Binding-site contacts:
Ligand atom N contacts residue ASP191 of chain 1.A at 3.8 Å.
Ligand atom SG contacts residue PHE28 of chain 1.A at 3.7 Å.
Ligand atom N contacts residue TRP24 of chain 1.A at 2.7 Å.
Ligand atom S1 contacts residue LYS166 of chain 1.A at 3.7 Å.
Ligand atom OXT contacts residue SER228 of chain 1.A at 2.9 Å (h-bond).
Ligand atom C3 contacts residue ASN52 of chain 1.A at 3.1 Å.
Ligand atom O contacts residue ASP191 of chain 1.A at 4.1 Å.
Ligand atom O2 contacts residue LYS166 of chain 1.A at 3.5 Å (salt-bridge).
Ligand atom C4 contacts residue PHE28 of chain 1.A at 3.4 Å (hydrophobic).
Ligand atom OXT contacts residue TRP24 of chain 1.A at 3.0 Å.
Ligand atom CA contacts residue LYS55 of chain 1.A at 3.4 Å.
Ligand atom C5 contacts residue TYR104 of chain 1.C at 3.7 Å (hydrophobic).
Ligand atom O contacts residue LYS55 of chain 1.A at 3.6 Å.
Ligand atom N contacts residue PHE95 of chain 1.A at 4.1 Å.
Ligand atom N1 contacts residue PHE28 of chain 1.A at 3.5 Å.
Ligand atom OXT contacts residue TYR167 of chain 1.A at 4.0 Å.
Ligand atom SG contacts residue LYS55 of chain 1.A at 4.0 Å.
Ligand atom O3 contacts residue TYR104 of chain 1.C at 3.9 Å.
Ligand atom CB contacts residue SER228 of chain 1.A at 3.8 Å.
Ligand atom CB contacts residue LYS55 of chain 1.A at 3.5 Å.
Ligand atom S1 contacts residue PHE28 of chain 1.A at 4.0 Å.
Ligand atom O contacts residue SER228 of chain 1.A at 3.9 Å.
Ligand atom OXT contacts residue LEU224 of chain 1.A at 3.0 Å.
Ligand atom SG contacts residue HIS56 of chain 1.A at 3.4 Å (h-bond).
Ligand atom C1 contacts residue LYS55 of chain 1.A at 3.2 Å.
Ligand atom O contacts residue LYS166 of chain 1.A at 2.6 Å.
Ligand atom O contacts residue TYR167 of chain 1.A at 2.9 Å (h-bond).
Ligand atom CB contacts residue LYS166 of chain 1.A at 3.7 Å.
Ligand atom CA contacts residue TRP24 of chain 1.A at 3.9 Å (hydrophobic).
Ligand atom CA contacts residue LYS166 of chain 1.A at 3.9 Å.
Ligand atom C4 contacts residue ASN52 of chain 1.A at 4.0 Å.
Ligand atom N1 contacts residue ASN52 of chain 1.A at 3.7 Å.
Ligand atom CB contacts residue LEU224 of chain 1.A at 3.8 Å (hydrophobic).
Ligand atom C3 contacts residue PHE28 of chain 1.A at 3.2 Å (hydrophobic).
Ligand atom O2 contacts residue TYR104 of chain 1.C at 2.9 Å.
Ligand atom CB contacts residue TYR167 of chain 1.A at 3.6 Å (hydrophobic).
Ligand atom C1 contacts residue LYS166 of chain 1.A at 3.0 Å.
Ligand atom CB contacts residue TRP24 of chain 1.A at 4.0 Å (hydrophobic).
Ligand atom O2 contacts residue PHE48 of chain 1.A at 3.9 Å.
Ligand atom N1 contacts residue PHE48 of chain 1.A at 3.7 Å.

Sequence of chain 1.C:
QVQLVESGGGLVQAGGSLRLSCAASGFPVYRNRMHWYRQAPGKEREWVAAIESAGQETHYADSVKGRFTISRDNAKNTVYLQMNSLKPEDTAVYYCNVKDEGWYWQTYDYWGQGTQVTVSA

This protein binds this small molecule.
Small molecule (SMILES): N[C@@H](CSSC[C@H](N)C(=O)O)C(=O)O

Sequence of chain 1.A:
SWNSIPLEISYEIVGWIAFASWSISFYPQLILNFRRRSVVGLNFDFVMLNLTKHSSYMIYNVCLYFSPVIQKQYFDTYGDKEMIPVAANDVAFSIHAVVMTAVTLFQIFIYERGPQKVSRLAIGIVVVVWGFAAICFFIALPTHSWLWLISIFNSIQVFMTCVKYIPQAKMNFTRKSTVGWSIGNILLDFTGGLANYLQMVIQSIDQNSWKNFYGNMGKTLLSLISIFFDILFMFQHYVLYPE